Binding-site contacts:
Ligand atom O3P contacts residue SER75 of chain 2.Q at 4.0 Å.
Ligand atom C1 contacts residue GLY31 of chain 2.Q at 3.8 Å.
Ligand atom O1P contacts residue ASN29 of chain 2.Q at 3.9 Å.
Ligand atom O1 contacts residue HIS143 of chain 2.Q at 3.1 Å (h-bond).
Ligand atom C1 contacts residue HIS141 of chain 2.Q at 3.9 Å.
Ligand atom P contacts residue ASN29 of chain 2.Q at 3.8 Å.
Ligand atom O4P contacts residue SER116 of chain 2.Q at 2.8 Å (h-bond).
Ligand atom N2 contacts residue ZN1 of chain 2.AB at 2.8 Å.
Ligand atom O2P contacts residue ASN32 of chain 2.Q at 2.7 Å (h-bond).
Ligand atom O1 contacts residue ASN32 of chain 2.Q at 3.8 Å.
Ligand atom P contacts residue GLY76 of chain 2.Q at 3.9 Å.
Ligand atom C2 contacts residue ASN32 of chain 2.Q at 3.6 Å.
Ligand atom O1P contacts residue ASN32 of chain 2.Q at 3.3 Å (h-bond).
Ligand atom N2 contacts residue HIS212 of chain 2.Q at 4.0 Å.
Ligand atom O4P contacts residue THR115 of chain 2.Q at 3.7 Å.
Ligand atom O1 contacts residue ZN1 of chain 2.AB at 2.1 Å.
Ligand atom C2 contacts residue ASN29 of chain 2.Q at 3.4 Å.
Ligand atom N2 contacts residue GLU117 of chain 2.Q at 3.0 Å (salt-bridge).
Ligand atom O2P contacts residue SER116 of chain 2.Q at 4.0 Å.
Ligand atom O1P contacts residue SER116 of chain 2.Q at 3.7 Å.
Ligand atom O1 contacts residue GLY31 of chain 2.Q at 2.8 Å (h-bond).
Ligand atom O2 contacts residue HIS141 of chain 2.Q at 3.1 Å (h-bond).
Ligand atom O2 contacts residue GLU117 of chain 2.Q at 2.5 Å (salt-bridge).
Ligand atom O2 contacts residue ZN1 of chain 2.AB at 2.2 Å.
Ligand atom O3P contacts residue GLY76 of chain 2.Q at 3.0 Å (h-bond).
Ligand atom P contacts residue ASN32 of chain 2.Q at 3.7 Å.
Ligand atom O4P contacts residue SER75 of chain 2.Q at 3.3 Å (h-bond).
Ligand atom O2P contacts residue THR115 of chain 2.Q at 2.3 Å (h-bond).
Ligand atom O1 contacts residue GLY30 of chain 2.Q at 3.6 Å.
Ligand atom O4P contacts residue GLY76 of chain 2.Q at 3.6 Å.
Ligand atom N2 contacts residue ASN32 of chain 2.Q at 3.7 Å.
Ligand atom O3P contacts residue ASN29 of chain 2.Q at 2.8 Å (h-bond).
Ligand atom N2 contacts residue HIS141 of chain 2.Q at 3.9 Å.
Ligand atom O2P contacts residue GLY31 of chain 2.Q at 3.6 Å.
Ligand atom P contacts residue THR115 of chain 2.Q at 3.7 Å.
Ligand atom O1 contacts residue HIS141 of chain 2.Q at 3.2 Å (h-bond).
Ligand atom O3P contacts residue GLY74 of chain 2.Q at 3.9 Å.
Ligand atom O2 contacts residue HIS212 of chain 2.Q at 3.0 Å (h-bond).
Ligand atom C1 contacts residue ASN32 of chain 2.Q at 3.4 Å.
Ligand atom C1 contacts residue ZN1 of chain 2.AB at 2.7 Å.

Sequence of chain 2.Q:
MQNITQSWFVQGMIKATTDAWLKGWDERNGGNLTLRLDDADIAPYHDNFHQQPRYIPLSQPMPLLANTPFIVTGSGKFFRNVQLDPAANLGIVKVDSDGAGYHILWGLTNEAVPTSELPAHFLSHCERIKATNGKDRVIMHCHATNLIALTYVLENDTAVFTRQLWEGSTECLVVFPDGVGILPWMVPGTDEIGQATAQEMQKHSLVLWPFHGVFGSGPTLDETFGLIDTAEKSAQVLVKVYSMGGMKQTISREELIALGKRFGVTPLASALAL

A small-molecule ligand and the protein it binds are described below.
Small molecule (SMILES): O=C(COP(=O)(O)O)NO